Sequence of chain 13.D:
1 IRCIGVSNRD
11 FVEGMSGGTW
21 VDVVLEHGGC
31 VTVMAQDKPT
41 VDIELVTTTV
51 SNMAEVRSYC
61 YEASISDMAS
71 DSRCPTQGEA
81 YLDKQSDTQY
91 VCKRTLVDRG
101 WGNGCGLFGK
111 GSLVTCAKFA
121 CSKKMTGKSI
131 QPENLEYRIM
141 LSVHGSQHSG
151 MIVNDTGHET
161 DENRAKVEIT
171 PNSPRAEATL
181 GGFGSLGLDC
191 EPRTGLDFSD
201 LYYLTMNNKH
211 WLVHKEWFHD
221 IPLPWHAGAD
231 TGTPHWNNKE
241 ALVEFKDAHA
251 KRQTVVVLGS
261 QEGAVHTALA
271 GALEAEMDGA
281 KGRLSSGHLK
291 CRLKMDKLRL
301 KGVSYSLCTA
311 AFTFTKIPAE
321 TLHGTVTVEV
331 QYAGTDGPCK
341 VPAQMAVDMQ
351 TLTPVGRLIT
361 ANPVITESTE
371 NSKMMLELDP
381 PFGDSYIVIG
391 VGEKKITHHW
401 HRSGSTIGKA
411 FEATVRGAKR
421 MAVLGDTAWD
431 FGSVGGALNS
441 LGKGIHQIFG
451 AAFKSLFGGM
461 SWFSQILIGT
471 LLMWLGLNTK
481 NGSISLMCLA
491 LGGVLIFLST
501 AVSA

This small molecule binds to this protein.
Small molecule (SMILES): CC(=O)N[C@@H]1[C@@H](O)[C@H](O)[C@@H](CO)O[C@H]1O

Binding-site contacts:
Ligand atom N2 contacts residue ASN154 of chain 13.D at 2.8 Å (h-bond).
Ligand atom O7 contacts residue GLY150 of chain 13.D at 3.4 Å.
Ligand atom C7 contacts residue ASN154 of chain 13.D at 3.2 Å.
Ligand atom O3 contacts residue HIS148 of chain 13.D at 3.7 Å.
Ligand atom C2 contacts residue ASN154 of chain 13.D at 2.5 Å.
Ligand atom C7 contacts residue SER149 of chain 13.D at 4.4 Å.
Ligand atom C2 contacts residue HIS158 of chain 13.D at 3.7 Å.
Ligand atom O7 contacts residue ASN154 of chain 13.D at 4.2 Å.
Ligand atom O6 contacts residue GLY157 of chain 13.D at 3.1 Å.
Ligand atom C6 contacts residue GLY157 of chain 13.D at 3.9 Å.
Ligand atom O6 contacts residue HIS158 of chain 13.D at 4.2 Å.
Ligand atom C7 contacts residue VAL153 of chain 13.D at 3.6 Å (hydrophobic).
Ligand atom O7 contacts residue VAL153 of chain 13.D at 3.3 Å.
Ligand atom C4 contacts residue ASN154 of chain 13.D at 4.3 Å.
Ligand atom C3 contacts residue ASN154 of chain 13.D at 3.8 Å.
Ligand atom C1 contacts residue HIS158 of chain 13.D at 3.9 Å.
Ligand atom C8 contacts residue VAL153 of chain 13.D at 3.2 Å (hydrophobic).
Ligand atom C5 contacts residue ASN154 of chain 13.D at 3.7 Å.
Ligand atom C1 contacts residue ASN154 of chain 13.D at 1.4 Å.
Ligand atom O7 contacts residue SER149 of chain 13.D at 3.4 Å (h-bond).
Ligand atom C4 contacts residue HIS158 of chain 13.D at 4.1 Å.
Ligand atom C6 contacts residue HIS158 of chain 13.D at 4.3 Å.
Ligand atom C8 contacts residue ASN154 of chain 13.D at 3.1 Å.
Ligand atom O5 contacts residue ASN154 of chain 13.D at 2.4 Å (h-bond).
Ligand atom O5 contacts residue HIS158 of chain 13.D at 3.5 Å.
Ligand atom O6 contacts residue ASN154 of chain 13.D at 4.2 Å.
Ligand atom C3 contacts residue HIS158 of chain 13.D at 4.4 Å.
Ligand atom C5 contacts residue HIS158 of chain 13.D at 4.2 Å.